Binding-site contacts:
Ligand atom O6 contacts residue HIS201 of chain 3.A at 3.3 Å (h-bond).
Ligand atom C3 contacts residue HIS173 of chain 3.B at 4.3 Å.
Ligand atom O5 contacts residue GLU91 of chain 3.C at 4.4 Å.
Ligand atom O5 contacts residue SER87 of chain 3.C at 4.1 Å.
Ligand atom O6 contacts residue ALA195 of chain 3.A at 3.6 Å.
Ligand atom C3 contacts residue HIS201 of chain 3.A at 3.7 Å.
Ligand atom O5 contacts residue TRP88 of chain 3.C at 3.7 Å.
Ligand atom C1 contacts residue ALA195 of chain 3.A at 4.5 Å (hydrophobic).
Ligand atom C1 contacts residue SER87 of chain 3.C at 3.3 Å.
Ligand atom C2 contacts residue SER87 of chain 3.C at 4.3 Å.
Ligand atom C4 contacts residue HIS201 of chain 3.A at 3.5 Å.
Ligand atom C4 contacts residue GLU91 of chain 3.C at 3.3 Å.
Ligand atom C4 contacts residue HIS173 of chain 3.B at 3.2 Å.
Ligand atom O6 contacts residue SER87 of chain 3.C at 4.5 Å.

Sequence of chain 3.C:
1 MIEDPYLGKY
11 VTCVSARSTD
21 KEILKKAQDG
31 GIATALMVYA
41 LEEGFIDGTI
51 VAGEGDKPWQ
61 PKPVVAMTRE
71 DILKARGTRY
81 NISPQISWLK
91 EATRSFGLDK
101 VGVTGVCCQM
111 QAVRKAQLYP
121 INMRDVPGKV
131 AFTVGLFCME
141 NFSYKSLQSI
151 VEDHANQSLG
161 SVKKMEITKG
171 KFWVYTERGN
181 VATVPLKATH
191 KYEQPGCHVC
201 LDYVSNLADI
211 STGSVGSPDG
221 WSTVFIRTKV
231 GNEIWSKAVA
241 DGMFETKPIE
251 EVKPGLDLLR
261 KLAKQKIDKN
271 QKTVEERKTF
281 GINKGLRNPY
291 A

Sequence of chain 3.B:
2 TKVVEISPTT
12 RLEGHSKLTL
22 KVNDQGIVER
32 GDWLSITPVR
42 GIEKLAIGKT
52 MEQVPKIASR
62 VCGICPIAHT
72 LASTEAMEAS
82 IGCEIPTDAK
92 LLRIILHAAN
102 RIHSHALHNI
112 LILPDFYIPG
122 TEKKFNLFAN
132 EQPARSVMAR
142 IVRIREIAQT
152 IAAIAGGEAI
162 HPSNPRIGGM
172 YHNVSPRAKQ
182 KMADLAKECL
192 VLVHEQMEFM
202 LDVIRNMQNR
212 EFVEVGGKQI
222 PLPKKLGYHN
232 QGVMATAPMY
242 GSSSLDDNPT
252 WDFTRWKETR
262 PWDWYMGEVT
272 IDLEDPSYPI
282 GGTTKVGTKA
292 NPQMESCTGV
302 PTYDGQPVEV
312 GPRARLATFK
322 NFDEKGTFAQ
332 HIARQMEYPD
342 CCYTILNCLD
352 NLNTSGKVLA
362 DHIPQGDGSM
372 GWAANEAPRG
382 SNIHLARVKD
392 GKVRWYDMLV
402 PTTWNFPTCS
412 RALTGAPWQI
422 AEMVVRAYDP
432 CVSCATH

This small molecule binds to this protein.
Small molecule (SMILES): C[C@@H](O)[C@@H](C)O

Sequence of chain 3.A:
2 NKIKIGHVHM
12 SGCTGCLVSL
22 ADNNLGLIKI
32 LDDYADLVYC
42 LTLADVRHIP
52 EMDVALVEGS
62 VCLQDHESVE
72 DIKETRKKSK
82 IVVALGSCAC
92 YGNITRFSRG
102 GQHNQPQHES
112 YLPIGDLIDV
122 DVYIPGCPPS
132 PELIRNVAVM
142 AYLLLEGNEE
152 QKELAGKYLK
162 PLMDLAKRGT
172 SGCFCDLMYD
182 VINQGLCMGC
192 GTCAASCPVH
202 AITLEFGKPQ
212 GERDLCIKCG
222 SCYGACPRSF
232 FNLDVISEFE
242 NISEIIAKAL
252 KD